Sequence of chain 1.K:
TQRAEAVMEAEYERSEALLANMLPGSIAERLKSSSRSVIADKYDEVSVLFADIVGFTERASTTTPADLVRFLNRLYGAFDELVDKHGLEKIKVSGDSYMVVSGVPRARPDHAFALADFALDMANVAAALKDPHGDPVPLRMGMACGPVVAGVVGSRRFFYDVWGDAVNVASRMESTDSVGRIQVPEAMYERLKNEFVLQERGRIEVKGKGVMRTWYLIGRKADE

Binding-site contacts:
Ligand atom N3 contacts residue GLY124 of chain 1.K at 3.4 Å.
Ligand atom O1G contacts residue MN1 of chain 1.WA at 3.3 Å.
Ligand atom O2G contacts residue MN1 of chain 1.WA at 2.2 Å.
Ligand atom O4' contacts residue ASP125 of chain 1.K at 3.3 Å.
Ligand atom C5 contacts residue SER123 of chain 1.K at 3.2 Å.
Ligand atom C4 contacts residue SER123 of chain 1.K at 3.7 Å.
Ligand atom O2B contacts residue GLU87 of chain 1.K at 3.3 Å (salt-bridge).
Ligand atom O3G contacts residue ASP81 of chain 1.K at 3.0 Å (salt-bridge).
Ligand atom O1A contacts residue THR86 of chain 1.K at 3.8 Å.
Ligand atom C6 contacts residue GLY124 of chain 1.K at 3.8 Å.
Ligand atom O2G contacts residue ARG169 of chain 1.K at 3.3 Å (salt-bridge).
Ligand atom O2A contacts residue ASP125 of chain 1.K at 3.5 Å (salt-bridge).
Ligand atom C2 contacts residue GLY124 of chain 1.K at 3.7 Å.
Ligand atom OA contacts residue PHE85 of chain 1.K at 3.3 Å.
Ligand atom C6 contacts residue SER123 of chain 1.K at 3.5 Å.
Ligand atom N1 contacts residue GLY124 of chain 1.K at 3.7 Å.
Ligand atom N7 contacts residue MN1 of chain 1.XA at 2.9 Å.
Ligand atom O2A contacts residue ASP81 of chain 1.K at 3.8 Å.
Ligand atom O3G contacts residue MN1 of chain 1.WA at 2.0 Å.
Ligand atom C5' contacts residue ASP125 of chain 1.K at 3.7 Å.
Ligand atom O3B contacts residue PHE85 of chain 1.K at 3.3 Å (h-bond).
Ligand atom CA3 contacts residue PRO94 of chain 1.K at 3.8 Å (hydrophobic).
Ligand atom CA2 contacts residue PHE85 of chain 1.K at 3.4 Å (hydrophobic).
Ligand atom C4 contacts residue GLY124 of chain 1.K at 3.5 Å.
Ligand atom C8 contacts residue SER123 of chain 1.K at 3.6 Å.
Ligand atom O2B contacts residue PHE85 of chain 1.K at 3.4 Å (h-bond).
Ligand atom C8 contacts residue MN1 of chain 1.XA at 2.8 Å.
Ligand atom O6 contacts residue SER123 of chain 1.K at 3.6 Å.
Ligand atom O2B contacts residue THR86 of chain 1.K at 2.7 Å (h-bond).
Ligand atom PG contacts residue MN1 of chain 1.WA at 2.5 Å.
Ligand atom N7 contacts residue SER123 of chain 1.K at 3.2 Å (h-bond).
Ligand atom OA contacts residue THR86 of chain 1.K at 3.3 Å.
Ligand atom O3B contacts residue ASP125 of chain 1.K at 2.9 Å (salt-bridge).
Ligand atom C4' contacts residue PHE85 of chain 1.K at 3.7 Å (hydrophobic).
Ligand atom C4' contacts residue ASP125 of chain 1.K at 3.8 Å.
Ligand atom C5' contacts residue THR86 of chain 1.K at 3.8 Å.
Ligand atom N9 contacts residue MN1 of chain 1.XA at 3.7 Å.
Ligand atom CA contacts residue PHE85 of chain 1.K at 3.6 Å (hydrophobic).
Ligand atom CA4 contacts residue PRO94 of chain 1.K at 3.6 Å (hydrophobic).
Ligand atom O3B contacts residue ILE82 of chain 1.K at 3.5 Å (h-bond).

The protein below binds the small molecule below.
Small molecule (SMILES): CNc1ccccc1C(=O)O[C@H]1[C@@H](O)[C@H](n2cnc3c(=O)[nH]c(N)nc32)O[C@@H]1CO[P](=O)(O)O[P](=O)(O)OP(=O)(O)O